Sequence of chain 58.C:
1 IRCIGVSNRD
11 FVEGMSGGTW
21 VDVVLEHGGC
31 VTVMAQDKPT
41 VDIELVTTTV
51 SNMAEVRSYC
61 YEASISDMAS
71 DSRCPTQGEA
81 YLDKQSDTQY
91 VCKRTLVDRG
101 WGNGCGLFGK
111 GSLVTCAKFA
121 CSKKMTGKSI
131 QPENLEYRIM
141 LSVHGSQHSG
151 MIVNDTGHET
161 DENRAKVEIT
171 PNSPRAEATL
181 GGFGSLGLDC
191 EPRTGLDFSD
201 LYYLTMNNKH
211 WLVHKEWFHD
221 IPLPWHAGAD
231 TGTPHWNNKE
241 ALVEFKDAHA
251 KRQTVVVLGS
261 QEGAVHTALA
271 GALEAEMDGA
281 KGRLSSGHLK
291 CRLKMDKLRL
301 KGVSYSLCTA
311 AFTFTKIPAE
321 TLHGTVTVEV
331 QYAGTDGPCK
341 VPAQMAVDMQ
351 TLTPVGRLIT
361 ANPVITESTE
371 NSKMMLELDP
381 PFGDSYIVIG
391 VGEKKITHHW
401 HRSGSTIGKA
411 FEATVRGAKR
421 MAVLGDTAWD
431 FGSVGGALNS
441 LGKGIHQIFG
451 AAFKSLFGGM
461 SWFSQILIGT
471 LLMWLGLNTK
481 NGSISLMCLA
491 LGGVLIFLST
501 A

The protein below binds the small molecule below.
Small molecule (SMILES): CC(=O)N[C@H]1[C@H](O[C@H]2[C@H](O)[C@@H](NC(C)=O)CO[C@@H]2CO)O[C@H](CO)[C@@H](O)[C@@H]1O

Binding-site contacts:
Ligand atom C1 contacts residue ASN154 of chain 58.C at 3.4 Å.
Ligand atom C8 contacts residue THR156 of chain 58.C at 4.0 Å.
Ligand atom N2 contacts residue ASN154 of chain 58.C at 3.8 Å.
Ligand atom C6 contacts residue MET151 of chain 58.C at 4.5 Å (hydrophobic).
Ligand atom C2 contacts residue ASN154 of chain 58.C at 3.5 Å.
Ligand atom O6 contacts residue MET151 of chain 58.C at 3.4 Å.
Ligand atom O5 contacts residue ASN154 of chain 58.C at 4.0 Å.
Ligand atom N2 contacts residue THR156 of chain 58.C at 3.6 Å (h-bond).
Ligand atom O7 contacts residue ASN154 of chain 58.C at 2.6 Å (h-bond).
Ligand atom C8 contacts residue ASN154 of chain 58.C at 3.6 Å.
Ligand atom C7 contacts residue ASN154 of chain 58.C at 3.3 Å.
Ligand atom C1 contacts residue THR156 of chain 58.C at 3.6 Å.
Ligand atom C7 contacts residue THR156 of chain 58.C at 3.9 Å.
Ligand atom C2 contacts residue THR156 of chain 58.C at 4.2 Å.